A protein and the small-molecule ligand that binds it are described below.
Small molecule (SMILES): CN(C)CCOc1ccc([C@H]2C[C@]3(C)[C@@H](O)CC[C@H]3[C@@H]3CCc4cc(O)ccc4[C@@H]32)cc1

Binding-site contacts:
Ligand atom OAR contacts residue GLU62 of chain 1.D at 2.9 Å (salt-bridge).
Ligand atom CAP contacts residue MET130 of chain 1.D at 3.6 Å (hydrophobic).
Ligand atom CAC contacts residue GLU62 of chain 1.D at 3.6 Å.
Ligand atom CAA contacts residue ALA59 of chain 1.D at 3.9 Å (hydrophobic).
Ligand atom CAW contacts residue ALA59 of chain 1.D at 3.5 Å (hydrophobic).
Ligand atom OBA contacts residue ALA59 of chain 1.D at 3.8 Å.
Ligand atom CBF contacts residue LEU63 of chain 1.D at 3.9 Å (hydrophobic).
Ligand atom CAP contacts residue GLY129 of chain 1.D at 3.5 Å.
Ligand atom CBE contacts residue TRP92 of chain 1.D at 3.8 Å (hydrophobic).
Ligand atom OAT contacts residue GLU128 of chain 1.D at 3.1 Å (salt-bridge).
Ligand atom CAB contacts residue GLU62 of chain 1.D at 3.5 Å.
Ligand atom OBA contacts residue VAL242 of chain 1.D at 3.8 Å.
Ligand atom CAZ contacts residue LEU55 of chain 1.D at 3.9 Å (hydrophobic).
Ligand atom CAY contacts residue ALA59 of chain 1.D at 3.9 Å (hydrophobic).
Ligand atom CAY contacts residue THR56 of chain 1.D at 3.6 Å.
Ligand atom CBE contacts residue ASP60 of chain 1.D at 3.5 Å.
Ligand atom CAD contacts residue LEU96 of chain 1.D at 3.8 Å (hydrophobic).
Ligand atom CBB contacts residue VAL242 of chain 1.D at 3.5 Å (hydrophobic).
Ligand atom OAT contacts residue HIS233 of chain 1.D at 3.2 Å.
Ligand atom OAT contacts residue MET52 of chain 1.D at 3.8 Å.
Ligand atom CAQ contacts residue MET130 of chain 1.D at 3.6 Å (hydrophobic).
Ligand atom CBE contacts residue ALA59 of chain 1.D at 3.5 Å (hydrophobic).
Ligand atom CAG contacts residue MET97 of chain 1.D at 3.7 Å (hydrophobic).
Ligand atom CAZ contacts residue THR56 of chain 1.D at 3.5 Å.
Ligand atom CAO contacts residue MET130 of chain 1.D at 3.9 Å (hydrophobic).
Ligand atom CAD contacts residue LEU100 of chain 1.D at 3.9 Å (hydrophobic).
Ligand atom OBA contacts residue TRP92 of chain 1.D at 3.4 Å.
Ligand atom CAW contacts residue TRP92 of chain 1.D at 3.8 Å (hydrophobic).
Ligand atom NBD contacts residue ASP60 of chain 1.D at 2.6 Å (salt-bridge).
Ligand atom CAA contacts residue LEU55 of chain 1.D at 3.8 Å (hydrophobic).
Ligand atom CBC contacts residue ASP60 of chain 1.D at 3.3 Å.
Ligand atom CAO contacts residue ILE133 of chain 1.D at 3.9 Å (hydrophobic).
Ligand atom OAR contacts residue ARG103 of chain 1.D at 2.9 Å (salt-bridge).
Ligand atom CAP contacts residue ILE133 of chain 1.D at 3.7 Å (hydrophobic).
Ligand atom CAX contacts residue ALA59 of chain 1.D at 3.5 Å (hydrophobic).
Ligand atom CBB contacts residue ASP60 of chain 1.D at 3.5 Å.
Ligand atom CBC contacts residue VAL242 of chain 1.D at 3.1 Å (hydrophobic).
Ligand atom CAQ contacts residue GLU128 of chain 1.D at 3.6 Å.
Ligand atom CAK contacts residue MET130 of chain 1.D at 3.9 Å (hydrophobic).
Ligand atom CBF contacts residue ASP60 of chain 1.D at 3.2 Å.

Sequence of chain 1.D:
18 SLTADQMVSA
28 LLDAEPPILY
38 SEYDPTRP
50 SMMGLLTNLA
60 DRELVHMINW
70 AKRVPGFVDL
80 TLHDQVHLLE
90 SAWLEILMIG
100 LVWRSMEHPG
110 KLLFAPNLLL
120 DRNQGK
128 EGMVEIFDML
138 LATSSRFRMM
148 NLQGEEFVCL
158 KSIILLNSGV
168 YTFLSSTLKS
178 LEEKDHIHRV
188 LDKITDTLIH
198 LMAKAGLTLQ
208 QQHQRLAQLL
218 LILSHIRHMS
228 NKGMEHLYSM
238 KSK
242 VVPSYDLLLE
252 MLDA